Sequence of chain 8.NA:
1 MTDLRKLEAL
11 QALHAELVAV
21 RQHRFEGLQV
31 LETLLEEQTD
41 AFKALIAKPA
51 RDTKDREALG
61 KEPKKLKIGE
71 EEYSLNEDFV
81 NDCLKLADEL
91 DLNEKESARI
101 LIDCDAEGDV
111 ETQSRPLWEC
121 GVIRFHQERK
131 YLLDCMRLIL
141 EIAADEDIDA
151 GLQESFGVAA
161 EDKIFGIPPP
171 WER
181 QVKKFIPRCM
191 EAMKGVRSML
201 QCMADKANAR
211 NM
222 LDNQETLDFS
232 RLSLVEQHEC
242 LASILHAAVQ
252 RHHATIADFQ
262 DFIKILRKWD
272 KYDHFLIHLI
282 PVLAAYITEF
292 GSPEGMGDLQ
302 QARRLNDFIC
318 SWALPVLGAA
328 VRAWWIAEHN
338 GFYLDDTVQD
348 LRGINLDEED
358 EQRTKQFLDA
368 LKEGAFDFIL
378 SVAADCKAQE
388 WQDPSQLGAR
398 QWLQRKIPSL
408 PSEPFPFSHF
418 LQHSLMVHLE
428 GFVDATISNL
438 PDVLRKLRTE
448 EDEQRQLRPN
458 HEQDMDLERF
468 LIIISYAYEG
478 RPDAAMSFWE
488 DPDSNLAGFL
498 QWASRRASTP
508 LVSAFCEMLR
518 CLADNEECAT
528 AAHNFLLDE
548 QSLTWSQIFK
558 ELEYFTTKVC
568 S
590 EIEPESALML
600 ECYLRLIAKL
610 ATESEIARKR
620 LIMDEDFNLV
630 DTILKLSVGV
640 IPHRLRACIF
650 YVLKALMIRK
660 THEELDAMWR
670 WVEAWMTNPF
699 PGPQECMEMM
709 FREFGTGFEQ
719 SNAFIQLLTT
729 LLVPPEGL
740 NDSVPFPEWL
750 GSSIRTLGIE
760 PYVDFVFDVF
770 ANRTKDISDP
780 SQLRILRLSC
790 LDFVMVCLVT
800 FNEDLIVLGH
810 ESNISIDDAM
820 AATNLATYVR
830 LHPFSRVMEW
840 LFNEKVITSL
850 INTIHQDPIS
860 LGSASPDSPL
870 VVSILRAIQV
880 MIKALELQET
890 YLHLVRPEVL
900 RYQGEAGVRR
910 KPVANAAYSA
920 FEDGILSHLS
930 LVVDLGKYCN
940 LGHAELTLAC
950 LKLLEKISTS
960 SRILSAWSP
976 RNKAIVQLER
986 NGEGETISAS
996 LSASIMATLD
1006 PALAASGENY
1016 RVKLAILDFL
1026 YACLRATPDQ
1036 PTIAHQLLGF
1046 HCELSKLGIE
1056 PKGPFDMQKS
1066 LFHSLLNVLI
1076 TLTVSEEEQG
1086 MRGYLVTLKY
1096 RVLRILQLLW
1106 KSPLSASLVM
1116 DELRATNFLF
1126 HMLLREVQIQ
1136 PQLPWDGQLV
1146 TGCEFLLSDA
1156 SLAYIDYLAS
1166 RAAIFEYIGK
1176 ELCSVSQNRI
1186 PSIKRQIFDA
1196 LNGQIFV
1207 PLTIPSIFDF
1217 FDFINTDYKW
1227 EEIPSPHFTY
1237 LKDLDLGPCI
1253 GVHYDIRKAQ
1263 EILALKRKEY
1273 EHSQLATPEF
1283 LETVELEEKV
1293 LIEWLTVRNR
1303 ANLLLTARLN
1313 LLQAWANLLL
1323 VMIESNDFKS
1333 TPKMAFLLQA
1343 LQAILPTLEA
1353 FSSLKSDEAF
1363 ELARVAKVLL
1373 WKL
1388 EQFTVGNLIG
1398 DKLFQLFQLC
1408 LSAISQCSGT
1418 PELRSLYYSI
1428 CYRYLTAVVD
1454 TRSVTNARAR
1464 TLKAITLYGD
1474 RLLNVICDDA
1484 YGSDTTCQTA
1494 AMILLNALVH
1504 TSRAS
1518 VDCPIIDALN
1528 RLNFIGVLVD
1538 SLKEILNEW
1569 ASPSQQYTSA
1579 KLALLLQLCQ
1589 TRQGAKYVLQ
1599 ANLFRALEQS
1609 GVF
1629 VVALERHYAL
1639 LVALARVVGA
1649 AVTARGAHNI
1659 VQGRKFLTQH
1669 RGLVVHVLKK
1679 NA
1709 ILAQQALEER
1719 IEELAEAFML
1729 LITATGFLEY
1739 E

Binding-site contacts:
Ligand atom CD1 contacts residue ILE434 of chain 8.NA at 4.1 Å (hydrophobic).
Ligand atom CG contacts residue GLY495 of chain 8.NA at 4.4 Å.
Ligand atom C contacts residue ARG442 of chain 8.NA at 4.4 Å.
Ligand atom CB contacts residue ASN492 of chain 8.NA at 3.8 Å.
Ligand atom CB contacts residue GLY495 of chain 8.NA at 3.9 Å.
Ligand atom O contacts residue ARG442 of chain 8.NA at 4.3 Å.
Ligand atom CA contacts residue ASN492 of chain 8.NA at 3.3 Å.
Ligand atom CG contacts residue PHE496 of chain 8.NA at 4.0 Å (hydrophobic).
Ligand atom CE1 contacts residue PRO438 of chain 8.NA at 3.8 Å (hydrophobic).
Ligand atom CB contacts residue PHE496 of chain 8.NA at 3.9 Å (hydrophobic).
Ligand atom CE2 contacts residue ARG442 of chain 8.NA at 3.6 Å.
Ligand atom CA contacts residue ARG442 of chain 8.NA at 3.6 Å.
Ligand atom CE1 contacts residue ILE434 of chain 8.NA at 3.9 Å (hydrophobic).
Ligand atom CG contacts residue ASN492 of chain 8.NA at 4.3 Å.
Ligand atom C contacts residue ASN492 of chain 8.NA at 4.0 Å.
Ligand atom O contacts residue ASN492 of chain 8.NA at 4.2 Å.
Ligand atom CD2 contacts residue ARG442 of chain 8.NA at 3.5 Å.
Ligand atom CE1 contacts residue PHE496 of chain 8.NA at 3.6 Å (hydrophobic).
Ligand atom CD1 contacts residue PHE496 of chain 8.NA at 3.7 Å (hydrophobic).
Ligand atom CZ contacts residue PRO438 of chain 8.NA at 3.4 Å (hydrophobic).
Ligand atom CZ contacts residue PHE496 of chain 8.NA at 3.9 Å (hydrophobic).
Ligand atom CD1 contacts residue PRO438 of chain 8.NA at 4.4 Å (hydrophobic).
Ligand atom O contacts residue PRO438 of chain 8.NA at 4.0 Å.
Ligand atom N contacts residue SER491 of chain 8.NA at 4.1 Å.
Ligand atom CD2 contacts residue PRO438 of chain 8.NA at 4.4 Å (hydrophobic).
Ligand atom CD1 contacts residue ASN492 of chain 8.NA at 3.9 Å.
Ligand atom CE2 contacts residue PRO438 of chain 8.NA at 3.7 Å (hydrophobic).
Ligand atom N contacts residue ARG442 of chain 8.NA at 4.2 Å.
Ligand atom N contacts residue ASN492 of chain 8.NA at 3.3 Å (h-bond).

A protein and the small-molecule ligand that binds it are described below.
Small molecule (SMILES): N[C@@H](Cc1ccccc1)C(=O)NCC=O